This protein binds this small molecule.
Small molecule (SMILES): O=C(O)/C=C/c1ccc(O)cc1

Binding-site contacts:
Ligand atom C2 contacts residue LYS73 of chain 1.B at 4.5 Å.
Ligand atom C5' contacts residue PHE86 of chain 1.B at 3.8 Å (hydrophobic).
Ligand atom C6' contacts residue ALA85 of chain 1.B at 3.5 Å (hydrophobic).
Ligand atom C1 contacts residue ARG84 of chain 1.B at 4.3 Å.
Ligand atom C3 contacts residue LYS73 of chain 1.B at 4.2 Å.
Ligand atom O1 contacts residue ALA85 of chain 1.B at 4.1 Å.
Ligand atom C1 contacts residue LYS73 of chain 1.B at 4.1 Å.
Ligand atom O2 contacts residue ARG84 of chain 1.B at 3.4 Å.
Ligand atom C4' contacts residue THR87 of chain 1.B at 4.0 Å.
Ligand atom O2 contacts residue ALA85 of chain 1.B at 3.1 Å (h-bond).
Ligand atom C2' contacts residue GLU88 of chain 1.B at 3.5 Å.
Ligand atom C4' contacts residue GLU88 of chain 1.B at 3.9 Å.
Ligand atom O4' contacts residue THR87 of chain 1.B at 4.2 Å.
Ligand atom O1 contacts residue LYS73 of chain 1.B at 3.1 Å (salt-bridge).
Ligand atom O4' contacts residue GLU88 of chain 1.B at 3.9 Å.
Ligand atom O2 contacts residue TYR83 of chain 1.B at 4.1 Å.
Ligand atom C3' contacts residue THR87 of chain 1.B at 4.3 Å.
Ligand atom C1 contacts residue ALA85 of chain 1.B at 3.4 Å (hydrophobic).
Ligand atom C5' contacts residue GLU88 of chain 1.B at 4.5 Å.
Ligand atom C5' contacts residue ALA85 of chain 1.B at 4.3 Å (hydrophobic).
Ligand atom C1' contacts residue ALA85 of chain 1.B at 4.3 Å (hydrophobic).
Ligand atom C5' contacts residue THR87 of chain 1.B at 3.7 Å.
Ligand atom C6' contacts residue PHE86 of chain 1.B at 4.2 Å (hydrophobic).
Ligand atom C6' contacts residue THR87 of chain 1.B at 4.0 Å.
Ligand atom C3' contacts residue GLU88 of chain 1.B at 3.3 Å.
Ligand atom C2 contacts residue ALA85 of chain 1.B at 3.3 Å (hydrophobic).
Ligand atom C3 contacts residue ALA85 of chain 1.B at 4.1 Å (hydrophobic).

Sequence of chain 1.B:
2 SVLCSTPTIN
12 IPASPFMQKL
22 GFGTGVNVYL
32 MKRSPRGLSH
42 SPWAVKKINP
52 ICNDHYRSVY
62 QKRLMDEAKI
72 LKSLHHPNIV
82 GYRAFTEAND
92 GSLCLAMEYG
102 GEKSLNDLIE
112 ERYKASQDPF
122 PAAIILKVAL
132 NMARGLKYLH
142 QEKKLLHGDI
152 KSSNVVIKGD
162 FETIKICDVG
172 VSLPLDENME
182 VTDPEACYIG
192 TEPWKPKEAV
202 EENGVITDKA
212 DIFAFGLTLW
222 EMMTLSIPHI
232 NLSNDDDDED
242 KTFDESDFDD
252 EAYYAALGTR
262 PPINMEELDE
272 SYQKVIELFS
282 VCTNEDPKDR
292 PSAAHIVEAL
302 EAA